Binding-site contacts:
Ligand atom O1 contacts residue GLY434 of chain 1.C at 3.7 Å.
Ligand atom P2 contacts residue SER435 of chain 1.C at 3.4 Å.
Ligand atom P2 contacts residue THR348 of chain 1.C at 3.5 Å.
Ligand atom O3 contacts residue TRP398 of chain 1.C at 3.7 Å.
Ligand atom O5P contacts residue THR349 of chain 1.C at 3.2 Å (h-bond).
Ligand atom O5 contacts residue LEU347 of chain 1.C at 3.7 Å.
Ligand atom O2P contacts residue ARG405 of chain 1.C at 2.8 Å (salt-bridge).
Ligand atom C6 contacts residue LEU347 of chain 1.C at 3.6 Å (hydrophobic).
Ligand atom O4P contacts residue SER353 of chain 1.C at 2.7 Å (h-bond).
Ligand atom C6 contacts residue THR438 of chain 1.C at 3.4 Å.
Ligand atom O4P contacts residue ARG352 of chain 1.C at 3.7 Å.
Ligand atom O4 contacts residue TYR437 of chain 1.C at 2.8 Å (h-bond).
Ligand atom O3 contacts residue ARG432 of chain 1.C at 2.6 Å (salt-bridge).
Ligand atom O3P contacts residue GLY434 of chain 1.C at 2.9 Å (h-bond).
Ligand atom O3P contacts residue PRO433 of chain 1.C at 3.7 Å.
Ligand atom O6P contacts residue SER353 of chain 1.C at 3.8 Å.
Ligand atom C4 contacts residue GLY434 of chain 1.C at 3.3 Å.
Ligand atom O6P contacts residue GLY436 of chain 1.C at 2.9 Å (h-bond).
Ligand atom O5P contacts residue SER435 of chain 1.C at 2.7 Å (h-bond).
Ligand atom C3 contacts residue GLY434 of chain 1.C at 3.4 Å.
Ligand atom P2 contacts residue SER353 of chain 1.C at 3.7 Å.
Ligand atom O4P contacts residue THR348 of chain 1.C at 2.5 Å (h-bond).
Ligand atom O5P contacts residue THR350 of chain 1.C at 2.7 Å (h-bond).
Ligand atom O1P contacts residue ARG405 of chain 1.C at 2.9 Å (salt-bridge).
Ligand atom C5 contacts residue GLY434 of chain 1.C at 3.4 Å.
Ligand atom O2 contacts residue GLY430 of chain 1.C at 3.5 Å (h-bond).
Ligand atom O6 contacts residue THR349 of chain 1.C at 3.1 Å (h-bond).
Ligand atom O4 contacts residue GLY434 of chain 1.C at 2.5 Å (h-bond).
Ligand atom P2 contacts residue THR349 of chain 1.C at 3.7 Å.
Ligand atom C6 contacts residue SER353 of chain 1.C at 3.8 Å.
Ligand atom O6P contacts residue SER435 of chain 1.C at 3.0 Å (h-bond).
Ligand atom P1 contacts residue ARG405 of chain 1.C at 3.8 Å.
Ligand atom O1P contacts residue TRP398 of chain 1.C at 2.6 Å (h-bond).
Ligand atom O2 contacts residue LEU347 of chain 1.C at 3.5 Å.
Ligand atom O6 contacts residue THR348 of chain 1.C at 3.6 Å.
Ligand atom O3 contacts residue GLY430 of chain 1.C at 3.2 Å.
Ligand atom O5P contacts residue THR348 of chain 1.C at 3.6 Å (h-bond).
Ligand atom O4 contacts residue GLY436 of chain 1.C at 3.7 Å.
Ligand atom O4 contacts residue THR438 of chain 1.C at 3.5 Å (h-bond).
Ligand atom C3 contacts residue ARG432 of chain 1.C at 3.3 Å.

Sequence of chain 1.C:
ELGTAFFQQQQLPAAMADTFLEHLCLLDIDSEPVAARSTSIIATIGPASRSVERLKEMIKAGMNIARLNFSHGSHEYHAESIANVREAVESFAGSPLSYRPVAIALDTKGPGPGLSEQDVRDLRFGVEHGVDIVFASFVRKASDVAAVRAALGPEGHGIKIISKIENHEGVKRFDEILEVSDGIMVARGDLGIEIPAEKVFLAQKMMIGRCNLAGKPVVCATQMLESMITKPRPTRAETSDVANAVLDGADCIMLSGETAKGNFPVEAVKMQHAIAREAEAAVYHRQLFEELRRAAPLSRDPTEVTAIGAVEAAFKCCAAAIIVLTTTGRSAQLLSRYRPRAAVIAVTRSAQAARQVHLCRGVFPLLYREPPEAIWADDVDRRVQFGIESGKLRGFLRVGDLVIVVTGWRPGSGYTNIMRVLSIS

A protein and the small-molecule ligand that binds it are described below.
Small molecule (SMILES): O=P(O)(O)OC[C@H]1O[C@](O)(COP(=O)(O)O)[C@@H](O)[C@@H]1O